A small-molecule ligand and the protein it binds are described below.
Small molecule (SMILES): COC1=C2C[C@@H](C)C[C@H](OC)[C@H](O)[C@@H](C)/C=C(\C)[C@H](OC(N)=O)[C@@H](OC)/C=C\C=C(/C)C(=O)NC(=CC1=O)C2=O

Binding-site contacts:
Ligand atom C26 contacts residue ILE88 of chain 1.A at 3.7 Å (hydrophobic).
Ligand atom C29 contacts residue LYS50 of chain 1.A at 3.5 Å.
Ligand atom C23 contacts residue MET90 of chain 1.A at 3.6 Å (hydrophobic).
Ligand atom O1 contacts residue PHE130 of chain 1.A at 2.8 Å (h-bond).
Ligand atom C10 contacts residue LYS50 of chain 1.A at 3.8 Å.
Ligand atom C14 contacts residue ASN98 of chain 1.A at 3.8 Å.
Ligand atom O7 contacts residue ASP46 of chain 1.A at 3.6 Å.
Ligand atom C19 contacts residue ASN43 of chain 1.A at 3.6 Å.
Ligand atom O1 contacts residue GLY129 of chain 1.A at 3.2 Å (h-bond).
Ligand atom C26 contacts residue LYS50 of chain 1.A at 3.6 Å.
Ligand atom C26 contacts residue ASP46 of chain 1.A at 3.4 Å.
Ligand atom N2 contacts residue ASP85 of chain 1.A at 2.8 Å (salt-bridge).
Ligand atom C23 contacts residue LEU99 of chain 1.A at 3.7 Å (hydrophobic).
Ligand atom C1 contacts residue PHE130 of chain 1.A at 3.6 Å (hydrophobic).
Ligand atom C27 contacts residue ASP94 of chain 1.A at 3.6 Å.
Ligand atom N2 contacts residue THR176 of chain 1.A at 3.8 Å.
Ligand atom N2 contacts residue SER44 of chain 1.A at 3.7 Å.
Ligand atom O1 contacts residue GLY127 of chain 1.A at 3.6 Å.
Ligand atom O8 contacts residue ASP46 of chain 1.A at 3.5 Å.
Ligand atom C2 contacts residue PHE130 of chain 1.A at 3.7 Å (hydrophobic).
Ligand atom C25 contacts residue ASN43 of chain 1.A at 3.9 Å.
Ligand atom O1 contacts residue VAL128 of chain 1.A at 3.2 Å.
Ligand atom C26 contacts residue ALA47 of chain 1.A at 3.8 Å (hydrophobic).
Ligand atom C11 contacts residue LYS50 of chain 1.A at 3.9 Å.
Ligand atom O4 contacts residue THR176 of chain 1.A at 3.4 Å (h-bond).
Ligand atom O7 contacts residue LYS50 of chain 1.A at 3.5 Å (salt-bridge).
Ligand atom O4 contacts residue ALA47 of chain 1.A at 3.5 Å.
Ligand atom N2 contacts residue ASN43 of chain 1.A at 3.8 Å.
Ligand atom C22 contacts residue ASN98 of chain 1.A at 3.4 Å.
Ligand atom O3 contacts residue ASN43 of chain 1.A at 3.5 Å.
Ligand atom C1 contacts residue GLY127 of chain 1.A at 3.6 Å.
Ligand atom C4 contacts residue LEU99 of chain 1.A at 3.8 Å (hydrophobic).
Ligand atom N1 contacts residue GLY127 of chain 1.A at 3.2 Å (h-bond).
Ligand atom O9 contacts residue LYS104 of chain 1.A at 3.0 Å (salt-bridge).
Ligand atom C23 contacts residue PHE130 of chain 1.A at 3.9 Å (hydrophobic).
Ligand atom C28 contacts residue ASN98 of chain 1.A at 3.6 Å.
Ligand atom O9 contacts residue GLY127 of chain 1.A at 3.5 Å (h-bond).
Ligand atom C27 contacts residue ASN98 of chain 1.A at 3.8 Å.
Ligand atom C10 contacts residue ASP46 of chain 1.A at 3.6 Å.
Ligand atom O5 contacts residue LYS50 of chain 1.A at 2.8 Å (salt-bridge).

Sequence of chain 1.A:
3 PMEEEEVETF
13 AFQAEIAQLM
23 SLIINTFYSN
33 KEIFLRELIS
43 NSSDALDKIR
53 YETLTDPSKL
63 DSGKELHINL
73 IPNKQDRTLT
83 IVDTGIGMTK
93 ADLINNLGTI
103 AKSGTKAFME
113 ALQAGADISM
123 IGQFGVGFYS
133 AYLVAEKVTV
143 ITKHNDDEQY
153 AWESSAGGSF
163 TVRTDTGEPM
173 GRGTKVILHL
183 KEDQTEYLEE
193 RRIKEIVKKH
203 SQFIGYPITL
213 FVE